Binding-site contacts:
Ligand atom O6 contacts residue PRO47 of chain 1.A at 4.0 Å.
Ligand atom C8 contacts residue GLU247 of chain 1.A at 3.4 Å.
Ligand atom C6 contacts residue GLY99 of chain 1.A at 3.6 Å.
Ligand atom C6 contacts residue ASP44 of chain 1.A at 3.4 Å.
Ligand atom C8 contacts residue ARG243 of chain 1.A at 3.8 Å.
Ligand atom O6 contacts residue GLY99 of chain 1.A at 3.8 Å.
Ligand atom O6 contacts residue PRO46 of chain 1.A at 3.8 Å.
Ligand atom O7 contacts residue ASN248 of chain 1.A at 3.9 Å.
Ligand atom O7 contacts residue SER244 of chain 1.A at 3.6 Å.
Ligand atom N2 contacts residue ASN248 of chain 1.A at 3.0 Å (h-bond).
Ligand atom O6 contacts residue PRO100 of chain 1.A at 3.6 Å.
Ligand atom C7 contacts residue SER244 of chain 1.A at 4.1 Å.
Ligand atom O6 contacts residue LEU43 of chain 1.A at 3.2 Å (h-bond).
Ligand atom C6 contacts residue PRO46 of chain 1.A at 3.9 Å (hydrophobic).
Ligand atom C1 contacts residue GLU247 of chain 1.A at 4.0 Å.
Ligand atom O5 contacts residue ASN248 of chain 1.A at 2.3 Å (h-bond).
Ligand atom C2 contacts residue GLU247 of chain 1.A at 3.7 Å.
Ligand atom O3 contacts residue PRO100 of chain 1.A at 3.6 Å.
Ligand atom O6 contacts residue ARG50 of chain 1.A at 3.6 Å (salt-bridge).
Ligand atom C7 contacts residue ASN248 of chain 1.A at 3.7 Å.
Ligand atom O7 contacts residue PG41 of chain 1.I at 3.7 Å.
Ligand atom C5 contacts residue ASN248 of chain 1.A at 3.6 Å.
Ligand atom C2 contacts residue ASN248 of chain 1.A at 2.5 Å.
Ligand atom O6 contacts residue PG41 of chain 1.I at 3.7 Å.
Ligand atom C1 contacts residue ASN248 of chain 1.A at 1.4 Å.
Ligand atom C4 contacts residue ASP44 of chain 1.A at 3.5 Å.
Ligand atom C6 contacts residue PRO100 of chain 1.A at 3.9 Å (hydrophobic).
Ligand atom O4 contacts residue ASP44 of chain 1.A at 2.6 Å (salt-bridge).
Ligand atom O6 contacts residue PRO47 of chain 1.A at 4.0 Å.
Ligand atom C8 contacts residue SER244 of chain 1.A at 3.9 Å.
Ligand atom C8 contacts residue TYR101 of chain 1.A at 3.5 Å (hydrophobic).
Ligand atom C5 contacts residue ASP44 of chain 1.A at 4.0 Å.
Ligand atom C6 contacts residue LEU45 of chain 1.A at 3.6 Å (hydrophobic).
Ligand atom C3 contacts residue ASN248 of chain 1.A at 3.8 Å.
Ligand atom O6 contacts residue ASP44 of chain 1.A at 3.4 Å (salt-bridge).
Ligand atom O5 contacts residue PG41 of chain 1.I at 3.5 Å.
Ligand atom C3 contacts residue GLU247 of chain 1.A at 3.9 Å.
Ligand atom N2 contacts residue GLU247 of chain 1.A at 2.9 Å (salt-bridge).
Ligand atom C7 contacts residue GLU247 of chain 1.A at 3.7 Å.
Ligand atom O6 contacts residue LEU45 of chain 1.A at 2.8 Å (h-bond).

Sequence of chain 1.A:
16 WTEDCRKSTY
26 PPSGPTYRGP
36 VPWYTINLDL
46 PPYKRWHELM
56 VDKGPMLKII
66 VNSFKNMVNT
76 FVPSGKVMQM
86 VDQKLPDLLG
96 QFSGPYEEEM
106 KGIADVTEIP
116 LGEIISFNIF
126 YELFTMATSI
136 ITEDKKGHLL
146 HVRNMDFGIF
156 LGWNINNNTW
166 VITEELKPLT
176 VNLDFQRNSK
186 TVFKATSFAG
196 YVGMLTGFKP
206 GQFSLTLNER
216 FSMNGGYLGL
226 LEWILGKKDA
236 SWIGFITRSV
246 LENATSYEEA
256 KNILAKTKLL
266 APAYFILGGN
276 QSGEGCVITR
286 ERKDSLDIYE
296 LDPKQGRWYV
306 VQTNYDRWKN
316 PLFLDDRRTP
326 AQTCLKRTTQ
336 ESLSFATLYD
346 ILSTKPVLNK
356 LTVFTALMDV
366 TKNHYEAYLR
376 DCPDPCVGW

A small-molecule ligand and the protein it binds are described below.
Small molecule (SMILES): CC(=O)N[C@H]1[C@H](O[C@H]2[C@H](O)[C@@H](NC(C)=O)CO[C@@H]2CO)O[C@H](CO)[C@@H](O[C@@H]2O[C@H](CO[C@H]3O[C@H](CO)[C@@H](O)[C@H](O[C@H]4O[C@H](CO)[C@@H](O)[C@H](O)[C@@H]4O)[C@@H]3O)[C@@H](O)[C@H](O)[C@@H]2O)[C@@H]1O